Sequence of chain 1.E:
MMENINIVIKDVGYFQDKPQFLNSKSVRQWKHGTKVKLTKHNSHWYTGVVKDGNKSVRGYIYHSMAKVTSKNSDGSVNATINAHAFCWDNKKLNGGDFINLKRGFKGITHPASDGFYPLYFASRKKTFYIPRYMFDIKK

A small-molecule ligand and the protein it binds are described below.
Small molecule (SMILES): CC(=O)N[C@@H]1[C@@H](O)[C@H](O)[C@@H](CO)O[C@H]1O

Binding-site contacts:
Ligand atom C7 contacts residue VAL50 of chain 1.E at 4.4 Å (hydrophobic).
Ligand atom N2 contacts residue VAL50 of chain 1.E at 4.0 Å.
Ligand atom C7 contacts residue VAL36 of chain 1.E at 4.1 Å (hydrophobic).
Ligand atom O1 contacts residue VAL50 of chain 1.E at 4.1 Å.
Ligand atom C8 contacts residue LYS37 of chain 1.E at 3.0 Å.
Ligand atom C8 contacts residue VAL36 of chain 1.E at 4.1 Å (hydrophobic).
Ligand atom C7 contacts residue VAL49 of chain 1.E at 3.8 Å (hydrophobic).
Ligand atom C4 contacts residue LYS37 of chain 1.E at 4.5 Å.
Ligand atom O7 contacts residue LYS37 of chain 1.E at 2.7 Å (salt-bridge).
Ligand atom C7 contacts residue LYS37 of chain 1.E at 3.3 Å.
Ligand atom C3 contacts residue LYS37 of chain 1.E at 4.5 Å.
Ligand atom O1 contacts residue VAL49 of chain 1.E at 4.5 Å.
Ligand atom C2 contacts residue VAL49 of chain 1.E at 3.4 Å (hydrophobic).
Ligand atom C3 contacts residue VAL49 of chain 1.E at 3.2 Å (hydrophobic).
Ligand atom O4 contacts residue LYS37 of chain 1.E at 4.3 Å.
Ligand atom O3 contacts residue VAL49 of chain 1.E at 3.5 Å (h-bond).
Ligand atom C8 contacts residue LEU38 of chain 1.E at 4.3 Å (hydrophobic).
Ligand atom C1 contacts residue VAL49 of chain 1.E at 3.9 Å (hydrophobic).
Ligand atom O7 contacts residue VAL36 of chain 1.E at 3.2 Å.
Ligand atom N2 contacts residue LYS37 of chain 1.E at 4.2 Å.
Ligand atom C8 contacts residue VAL50 of chain 1.E at 4.1 Å (hydrophobic).
Ligand atom C8 contacts residue VAL49 of chain 1.E at 3.7 Å (hydrophobic).
Ligand atom N2 contacts residue VAL49 of chain 1.E at 2.8 Å (h-bond).
Ligand atom C8 contacts residue TRP30 of chain 1.E at 3.7 Å (hydrophobic).
Ligand atom O3 contacts residue LYS37 of chain 1.E at 3.3 Å.